Sequence of chain 1.A:
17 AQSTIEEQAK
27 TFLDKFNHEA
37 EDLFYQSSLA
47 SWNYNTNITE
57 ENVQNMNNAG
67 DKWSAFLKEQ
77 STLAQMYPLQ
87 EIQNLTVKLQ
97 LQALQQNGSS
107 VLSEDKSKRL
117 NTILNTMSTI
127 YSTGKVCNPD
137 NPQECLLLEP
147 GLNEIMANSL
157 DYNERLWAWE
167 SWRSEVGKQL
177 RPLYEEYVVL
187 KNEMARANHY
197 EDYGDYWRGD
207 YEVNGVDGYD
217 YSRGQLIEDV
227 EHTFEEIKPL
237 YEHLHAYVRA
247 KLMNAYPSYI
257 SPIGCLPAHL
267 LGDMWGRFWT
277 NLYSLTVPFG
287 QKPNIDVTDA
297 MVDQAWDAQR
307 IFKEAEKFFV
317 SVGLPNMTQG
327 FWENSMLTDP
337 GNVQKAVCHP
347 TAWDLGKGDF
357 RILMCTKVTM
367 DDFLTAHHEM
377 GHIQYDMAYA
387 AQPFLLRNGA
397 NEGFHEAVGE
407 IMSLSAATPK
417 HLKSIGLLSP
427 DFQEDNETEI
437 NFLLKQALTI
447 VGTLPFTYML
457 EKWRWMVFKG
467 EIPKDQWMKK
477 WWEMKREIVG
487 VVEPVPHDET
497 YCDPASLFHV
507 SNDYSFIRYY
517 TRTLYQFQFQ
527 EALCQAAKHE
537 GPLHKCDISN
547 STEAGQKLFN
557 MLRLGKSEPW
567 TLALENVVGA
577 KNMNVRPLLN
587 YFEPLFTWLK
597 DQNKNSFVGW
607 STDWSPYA

This protein binds this small molecule.
Small molecule (SMILES): CC(=O)N[C@H]1[C@H](O[C@H]2[C@H](O)[C@@H](NC(C)=O)CO[C@@H]2CO[C@@H]2O[C@@H](C)[C@@H](O)[C@@H](O)[C@@H]2O)O[C@H](CO)[C@@H](O)[C@@H]1O

Binding-site contacts:
Ligand atom C8 contacts residue ASN90 of chain 1.A at 3.3 Å.
Ligand atom O4 contacts residue LEU29 of chain 1.A at 4.2 Å.
Ligand atom N2 contacts residue ASN90 of chain 1.A at 2.3 Å (h-bond).
Ligand atom C6 contacts residue LYS26 of chain 1.A at 4.0 Å.
Ligand atom O5 contacts residue LYS26 of chain 1.A at 3.3 Å (salt-bridge).
Ligand atom O4 contacts residue GLN96 of chain 1.A at 4.2 Å.
Ligand atom C4 contacts residue ASN90 of chain 1.A at 4.3 Å.
Ligand atom C6 contacts residue VAL93 of chain 1.A at 3.7 Å (hydrophobic).
Ligand atom C5 contacts residue VAL93 of chain 1.A at 3.7 Å (hydrophobic).
Ligand atom O5 contacts residue ASN90 of chain 1.A at 2.4 Å (h-bond).
Ligand atom C5 contacts residue GLN96 of chain 1.A at 4.3 Å.
Ligand atom C3 contacts residue ASN90 of chain 1.A at 3.9 Å.
Ligand atom C3 contacts residue LYS26 of chain 1.A at 3.7 Å.
Ligand atom C4 contacts residue LYS26 of chain 1.A at 4.4 Å.
Ligand atom C3 contacts residue ASP30 of chain 1.A at 3.2 Å.
Ligand atom C6 contacts residue GLN96 of chain 1.A at 3.1 Å.
Ligand atom O2 contacts residue ASP30 of chain 1.A at 3.4 Å (salt-bridge).
Ligand atom O3 contacts residue THR27 of chain 1.A at 4.3 Å.
Ligand atom C4 contacts residue VAL93 of chain 1.A at 4.1 Å (hydrophobic).
Ligand atom C1 contacts residue ASN90 of chain 1.A at 1.5 Å.
Ligand atom C5 contacts residue LYS26 of chain 1.A at 4.2 Å.
Ligand atom C2 contacts residue ASN90 of chain 1.A at 2.5 Å.
Ligand atom O7 contacts residue ASN90 of chain 1.A at 3.9 Å.
Ligand atom O3 contacts residue LEU29 of chain 1.A at 4.2 Å.
Ligand atom C1 contacts residue LYS26 of chain 1.A at 4.3 Å.
Ligand atom C7 contacts residue ASN90 of chain 1.A at 3.0 Å.
Ligand atom C4 contacts residue GLN96 of chain 1.A at 4.4 Å.
Ligand atom O6 contacts residue LYS26 of chain 1.A at 3.8 Å.
Ligand atom O3 contacts residue LYS26 of chain 1.A at 2.4 Å (salt-bridge).
Ligand atom C4 contacts residue ASP30 of chain 1.A at 3.8 Å.
Ligand atom C5 contacts residue ASN90 of chain 1.A at 3.6 Å.
Ligand atom C6 contacts residue THR92 of chain 1.A at 3.5 Å.
Ligand atom O4 contacts residue ASP30 of chain 1.A at 3.2 Å (salt-bridge).
Ligand atom O3 contacts residue ASP30 of chain 1.A at 2.4 Å (salt-bridge).
Ligand atom C4 contacts residue LEU29 of chain 1.A at 4.3 Å (hydrophobic).
Ligand atom C2 contacts residue ASP30 of chain 1.A at 3.2 Å.
Ligand atom O4 contacts residue ASN33 of chain 1.A at 4.2 Å.